A small-molecule ligand and the protein it binds are described below.
Small molecule (SMILES): Cc1cc(C)cc(Oc2nccc(-c3c(-c4ccc(I)cc4)ncn3[C@H]3CCN(CCN)C3)n2)c1

Binding-site contacts:
Ligand atom C25 contacts residue LEU53 of chain 1.A at 3.8 Å (hydrophobic).
Ligand atom C13 contacts residue ILE105 of chain 1.A at 3.9 Å (hydrophobic).
Ligand atom N34 contacts residue PRO41 of chain 1.A at 3.8 Å.
Ligand atom C16 contacts residue TYR56 of chain 1.A at 3.1 Å (hydrophobic).
Ligand atom C33 contacts residue LEU51 of chain 1.A at 3.4 Å (hydrophobic).
Ligand atom I18 contacts residue MET64 of chain 1.A at 3.2 Å.
Ligand atom C33 contacts residue PRO41 of chain 1.A at 3.8 Å (hydrophobic).
Ligand atom C01 contacts residue ILE105 of chain 1.A at 4.1 Å (hydrophobic).
Ligand atom C09 contacts residue PRO41 of chain 1.A at 3.8 Å (hydrophobic).
Ligand atom N21 contacts residue TYR98 of chain 1.A at 3.7 Å.
Ligand atom I18 contacts residue MET91 of chain 1.A at 3.7 Å.
Ligand atom N10 contacts residue ILE105 of chain 1.A at 4.0 Å.
Ligand atom C07 contacts residue TRP40 of chain 1.A at 3.5 Å (hydrophobic).
Ligand atom C15 contacts residue VAL46 of chain 1.A at 3.9 Å (hydrophobic).
Ligand atom C19 contacts residue VAL46 of chain 1.A at 3.8 Å (hydrophobic).
Ligand atom C32 contacts residue LEU51 of chain 1.A at 3.6 Å (hydrophobic).
Ligand atom C19 contacts residue PHE42 of chain 1.A at 3.6 Å (hydrophobic).
Ligand atom C17 contacts residue TYR56 of chain 1.A at 3.9 Å (hydrophobic).
Ligand atom C22 contacts residue ILE105 of chain 1.A at 3.9 Å (hydrophobic).
Ligand atom C35 contacts residue TRP40 of chain 1.A at 3.4 Å (hydrophobic).
Ligand atom C20 contacts residue PRO41 of chain 1.A at 3.9 Å (hydrophobic).
Ligand atom N21 contacts residue ASN99 of chain 1.A at 2.9 Å (h-bond).
Ligand atom C22 contacts residue TYR98 of chain 1.A at 4.0 Å (hydrophobic).
Ligand atom C16 contacts residue VAL46 of chain 1.A at 3.5 Å (hydrophobic).
Ligand atom C32 contacts residue VAL46 of chain 1.A at 4.1 Å (hydrophobic).
Ligand atom C20 contacts residue VAL46 of chain 1.A at 4.1 Å (hydrophobic).
Ligand atom C22 contacts residue ASN99 of chain 1.A at 3.1 Å.
Ligand atom N21 contacts residue ILE105 of chain 1.A at 4.0 Å.
Ligand atom C17 contacts residue VAL46 of chain 1.A at 3.5 Å (hydrophobic).
Ligand atom C12 contacts residue ILE105 of chain 1.A at 4.1 Å (hydrophobic).
Ligand atom C35 contacts residue ILE105 of chain 1.A at 4.0 Å (hydrophobic).
Ligand atom O08 contacts residue TRP40 of chain 1.A at 3.2 Å.
Ligand atom C13 contacts residue ASN99 of chain 1.A at 3.9 Å.
Ligand atom C15 contacts residue TYR56 of chain 1.A at 3.6 Å (hydrophobic).
Ligand atom N34 contacts residue LEU51 of chain 1.A at 3.6 Å.
Ligand atom C11 contacts residue LEU51 of chain 1.A at 4.1 Å (hydrophobic).
Ligand atom C09 contacts residue LEU51 of chain 1.A at 4.0 Å (hydrophobic).
Ligand atom C16 contacts residue CYS95 of chain 1.A at 4.0 Å (hydrophobic).
Ligand atom C19 contacts residue PRO41 of chain 1.A at 3.5 Å (hydrophobic).
Ligand atom C14 contacts residue VAL46 of chain 1.A at 4.2 Å (hydrophobic).

Sequence of chain 1.A:
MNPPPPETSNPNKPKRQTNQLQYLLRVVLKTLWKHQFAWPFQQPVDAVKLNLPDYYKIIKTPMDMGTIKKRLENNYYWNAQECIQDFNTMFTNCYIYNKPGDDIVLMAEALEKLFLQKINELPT